A small-molecule ligand and the protein it binds are described below.
Small molecule (SMILES): CSCC[C@H](NC(=O)[C@@H]1CCCN1C(=O)[C@H](CC(C)C)NC(=O)[C@H](CC(C)C)NC(=O)[C@H](CCCCN)NC(=O)[C@H](C)NC(=O)[C@H](CCCCN)NC(=O)[C@@H](N)CCCN=C(N)N)C(=O)N[C@@H](CCC(=O)O)C(=O)N[C@@H](CCC(=O)O)C(=O)N[C@@H](C)C(=O)N[C@@H](CC(C)C)C(=O)N[C@@H](CC(C)C)C(=O)N1CCC[C@H]1C=O

Sequence of chain 2.A:
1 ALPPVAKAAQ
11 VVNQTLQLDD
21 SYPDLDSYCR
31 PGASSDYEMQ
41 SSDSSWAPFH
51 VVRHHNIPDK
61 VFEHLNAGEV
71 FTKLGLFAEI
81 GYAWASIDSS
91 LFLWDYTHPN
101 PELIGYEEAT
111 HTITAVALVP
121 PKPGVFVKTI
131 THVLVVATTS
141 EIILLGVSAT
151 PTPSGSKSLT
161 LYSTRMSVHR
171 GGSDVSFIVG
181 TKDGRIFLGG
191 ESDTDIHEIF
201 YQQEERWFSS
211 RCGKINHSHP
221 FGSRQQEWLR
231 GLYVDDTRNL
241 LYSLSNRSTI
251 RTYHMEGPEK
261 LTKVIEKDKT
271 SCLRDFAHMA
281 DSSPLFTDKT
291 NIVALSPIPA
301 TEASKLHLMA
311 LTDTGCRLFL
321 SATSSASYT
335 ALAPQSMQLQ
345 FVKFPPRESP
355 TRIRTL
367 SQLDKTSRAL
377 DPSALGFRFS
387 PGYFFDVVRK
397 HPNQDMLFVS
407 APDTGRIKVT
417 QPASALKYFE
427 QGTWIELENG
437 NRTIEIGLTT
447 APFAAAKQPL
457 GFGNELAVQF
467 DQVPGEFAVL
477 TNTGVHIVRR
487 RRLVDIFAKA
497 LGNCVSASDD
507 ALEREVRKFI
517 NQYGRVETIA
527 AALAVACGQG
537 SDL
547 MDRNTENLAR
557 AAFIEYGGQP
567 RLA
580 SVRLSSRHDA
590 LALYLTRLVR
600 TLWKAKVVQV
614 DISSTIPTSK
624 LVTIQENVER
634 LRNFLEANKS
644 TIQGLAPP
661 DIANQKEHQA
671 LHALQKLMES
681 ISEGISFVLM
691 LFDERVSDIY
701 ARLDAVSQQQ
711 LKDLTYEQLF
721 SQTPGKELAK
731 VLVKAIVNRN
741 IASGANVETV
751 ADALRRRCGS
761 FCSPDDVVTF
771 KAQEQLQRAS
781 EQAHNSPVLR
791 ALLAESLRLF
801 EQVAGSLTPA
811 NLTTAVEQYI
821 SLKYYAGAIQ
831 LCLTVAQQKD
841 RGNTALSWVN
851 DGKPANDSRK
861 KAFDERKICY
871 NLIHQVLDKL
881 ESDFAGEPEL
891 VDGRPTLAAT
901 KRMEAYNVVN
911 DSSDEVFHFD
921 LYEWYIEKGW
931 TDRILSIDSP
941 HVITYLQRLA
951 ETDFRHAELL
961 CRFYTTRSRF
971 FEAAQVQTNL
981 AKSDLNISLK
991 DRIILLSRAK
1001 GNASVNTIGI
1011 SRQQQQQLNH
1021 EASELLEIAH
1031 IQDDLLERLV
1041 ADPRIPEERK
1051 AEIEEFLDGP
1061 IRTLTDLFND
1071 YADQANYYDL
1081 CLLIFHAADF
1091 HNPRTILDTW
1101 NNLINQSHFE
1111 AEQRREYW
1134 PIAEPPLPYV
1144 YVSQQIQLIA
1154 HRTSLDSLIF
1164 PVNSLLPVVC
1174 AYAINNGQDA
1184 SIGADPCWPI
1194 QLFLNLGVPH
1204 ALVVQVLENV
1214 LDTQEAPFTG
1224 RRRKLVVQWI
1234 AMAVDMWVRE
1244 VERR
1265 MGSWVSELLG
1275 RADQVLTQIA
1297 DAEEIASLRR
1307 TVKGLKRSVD

Binding-site contacts:
Ligand atom CD contacts residue ARG165 of chain 2.A at 3.8 Å.
Ligand atom O contacts residue VAL127 of chain 2.A at 3.5 Å.
Ligand atom CE contacts residue ARG165 of chain 2.A at 3.8 Å.
Ligand atom O contacts residue PHE126 of chain 2.A at 3.4 Å.
Ligand atom CG contacts residue TYR162 of chain 2.A at 3.9 Å (hydrophobic).
Ligand atom CD contacts residue GLN203 of chain 2.A at 3.5 Å.
Ligand atom CA contacts residue ILE130 of chain 2.A at 3.5 Å (hydrophobic).
Ligand atom O contacts residue ILE130 of chain 2.A at 3.7 Å.
Ligand atom CB contacts residue VAL125 of chain 2.A at 3.3 Å (hydrophobic).
Ligand atom CA contacts residue GLY105 of chain 2.A at 3.9 Å.
Ligand atom SD contacts residue ARG165 of chain 2.A at 3.5 Å.
Ligand atom N contacts residue GLY105 of chain 2.A at 2.8 Å (h-bond).
Ligand atom C contacts residue VAL127 of chain 2.A at 3.7 Å (hydrophobic).
Ligand atom O contacts residue TYR162 of chain 2.A at 3.6 Å.
Ligand atom CB contacts residue ILE104 of chain 2.A at 3.6 Å (hydrophobic).
Ligand atom CD1 contacts residue GLY124 of chain 2.A at 3.9 Å.
Ligand atom O contacts residue LEU161 of chain 2.A at 3.4 Å (h-bond).
Ligand atom CD1 contacts residue GLN203 of chain 2.A at 3.5 Å.
Ligand atom C contacts residue GLY105 of chain 2.A at 3.8 Å.
Ligand atom N contacts residue SER163 of chain 2.A at 3.9 Å.
Ligand atom CA contacts residue LEU161 of chain 2.A at 3.5 Å (hydrophobic).
Ligand atom OE1 contacts residue ARG165 of chain 2.A at 2.9 Å (salt-bridge).
Ligand atom O contacts residue GLY105 of chain 2.A at 3.7 Å.
Ligand atom CA contacts residue GLY105 of chain 2.A at 3.6 Å.
Ligand atom O contacts residue VAL127 of chain 2.A at 2.5 Å (h-bond).
Ligand atom CB contacts residue TYR162 of chain 2.A at 3.5 Å (hydrophobic).
Ligand atom N contacts residue LEU161 of chain 2.A at 3.2 Å (h-bond).
Ligand atom C contacts residue ILE130 of chain 2.A at 3.9 Å (hydrophobic).
Ligand atom CD2 contacts residue LEU161 of chain 2.A at 3.6 Å (hydrophobic).
Ligand atom C contacts residue LEU161 of chain 2.A at 3.8 Å (hydrophobic).
Ligand atom O contacts residue SER163 of chain 2.A at 3.1 Å (h-bond).
Ligand atom CD2 contacts residue PHE126 of chain 2.A at 3.4 Å (hydrophobic).
Ligand atom CA contacts residue VAL125 of chain 2.A at 3.4 Å (hydrophobic).
Ligand atom CD1 contacts residue TYR162 of chain 2.A at 3.5 Å (hydrophobic).
Ligand atom CB contacts residue GLY105 of chain 2.A at 3.1 Å.
Ligand atom CA contacts residue SER163 of chain 2.A at 3.7 Å.
Ligand atom N contacts residue VAL125 of chain 2.A at 3.5 Å (h-bond).
Ligand atom CB contacts residue ILE130 of chain 2.A at 3.6 Å (hydrophobic).
Ligand atom O contacts residue GLN203 of chain 2.A at 3.5 Å (h-bond).
Ligand atom CA contacts residue PHE126 of chain 2.A at 3.9 Å (hydrophobic).